Sequence of chain 1.A:
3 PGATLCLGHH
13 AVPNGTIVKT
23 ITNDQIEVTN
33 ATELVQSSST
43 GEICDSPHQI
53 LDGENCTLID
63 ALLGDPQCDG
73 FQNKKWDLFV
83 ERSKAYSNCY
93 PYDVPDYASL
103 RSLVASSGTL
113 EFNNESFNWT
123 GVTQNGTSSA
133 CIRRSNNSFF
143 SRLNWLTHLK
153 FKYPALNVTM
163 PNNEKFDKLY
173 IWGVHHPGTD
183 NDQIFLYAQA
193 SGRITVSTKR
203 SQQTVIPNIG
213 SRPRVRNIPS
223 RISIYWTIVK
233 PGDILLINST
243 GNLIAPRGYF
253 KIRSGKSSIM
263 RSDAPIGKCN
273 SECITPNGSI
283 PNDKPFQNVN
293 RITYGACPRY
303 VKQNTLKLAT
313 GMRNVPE

Binding-site contacts:
Ligand atom C8 contacts residue THR181 of chain 2.A at 4.5 Å.
Ligand atom C8 contacts residue ILE236 of chain 1.A at 4.0 Å (hydrophobic).
Ligand atom O7 contacts residue PRO215 of chain 2.A at 3.5 Å.
Ligand atom C7 contacts residue ARG216 of chain 2.A at 3.9 Å.
Ligand atom N2 contacts residue SER213 of chain 2.A at 3.2 Å (h-bond).
Ligand atom C1 contacts residue SER213 of chain 2.A at 4.4 Å.
Ligand atom C2 contacts residue ARG216 of chain 2.A at 4.0 Å.
Ligand atom O5 contacts residue LEU238 of chain 1.A at 3.9 Å.
Ligand atom O7 contacts residue ARG216 of chain 2.A at 2.9 Å (salt-bridge).
Ligand atom C8 contacts residue ARG216 of chain 2.A at 4.3 Å.
Ligand atom O3 contacts residue SER213 of chain 2.A at 4.2 Å.
Ligand atom O6 contacts residue THR161 of chain 1.A at 4.4 Å.
Ligand atom C7 contacts residue PRO215 of chain 2.A at 4.3 Å (hydrophobic).
Ligand atom C8 contacts residue PRO215 of chain 2.A at 4.1 Å (hydrophobic).
Ligand atom C5 contacts residue LEU238 of chain 1.A at 4.2 Å (hydrophobic).
Ligand atom C8 contacts residue NAG1 of chain 1.I at 3.8 Å.
Ligand atom O7 contacts residue NAG1 of chain 1.I at 4.1 Å.
Ligand atom O5 contacts residue ASN159 of chain 1.A at 2.3 Å (h-bond).
Ligand atom C1 contacts residue ASN159 of chain 1.A at 1.4 Å.
Ligand atom O7 contacts residue ASN159 of chain 1.A at 4.0 Å.
Ligand atom C5 contacts residue ASN159 of chain 1.A at 3.6 Å.
Ligand atom O3 contacts residue ARG216 of chain 2.A at 3.6 Å.
Ligand atom C2 contacts residue ASN159 of chain 1.A at 2.5 Å.
Ligand atom C3 contacts residue ARG216 of chain 2.A at 4.3 Å.
Ligand atom C1 contacts residue LEU238 of chain 1.A at 4.3 Å (hydrophobic).
Ligand atom C3 contacts residue SER213 of chain 2.A at 3.9 Å.
Ligand atom O6 contacts residue ARG216 of chain 2.A at 3.6 Å.
Ligand atom C4 contacts residue ARG216 of chain 2.A at 4.2 Å.
Ligand atom O7 contacts residue ARG214 of chain 2.A at 4.1 Å.
Ligand atom C7 contacts residue NAG1 of chain 1.I at 4.0 Å.
Ligand atom C4 contacts residue ASN159 of chain 1.A at 4.2 Å.
Ligand atom C3 contacts residue ASN159 of chain 1.A at 3.8 Å.
Ligand atom C8 contacts residue SER213 of chain 2.A at 3.6 Å.
Ligand atom N2 contacts residue ASN159 of chain 1.A at 3.0 Å (h-bond).
Ligand atom C7 contacts residue ASN159 of chain 1.A at 3.8 Å.
Ligand atom C6 contacts residue THR161 of chain 1.A at 4.0 Å.
Ligand atom C2 contacts residue SER213 of chain 2.A at 4.1 Å.
Ligand atom C7 contacts residue SER213 of chain 2.A at 3.8 Å.
Ligand atom C6 contacts residue LEU238 of chain 1.A at 4.3 Å (hydrophobic).

Sequence of chain 2.A:
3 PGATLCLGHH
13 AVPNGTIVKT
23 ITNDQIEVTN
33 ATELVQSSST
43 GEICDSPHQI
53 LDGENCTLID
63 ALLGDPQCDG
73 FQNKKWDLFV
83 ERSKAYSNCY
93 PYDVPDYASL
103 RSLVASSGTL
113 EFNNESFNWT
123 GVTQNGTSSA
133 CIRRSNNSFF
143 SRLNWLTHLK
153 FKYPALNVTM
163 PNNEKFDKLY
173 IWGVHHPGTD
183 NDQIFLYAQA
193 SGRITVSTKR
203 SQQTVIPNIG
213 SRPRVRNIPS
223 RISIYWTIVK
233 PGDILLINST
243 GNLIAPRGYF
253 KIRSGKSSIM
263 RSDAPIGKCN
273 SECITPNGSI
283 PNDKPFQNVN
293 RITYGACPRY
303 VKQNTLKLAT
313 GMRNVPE

The protein below binds the small molecule below.
Small molecule (SMILES): CC(=O)N[C@H]1[C@H](O[C@H]2[C@H](O)[C@@H](NC(C)=O)CO[C@@H]2CO)O[C@H](CO)[C@@H](O)[C@@H]1O